Sequence of chain 2.A:
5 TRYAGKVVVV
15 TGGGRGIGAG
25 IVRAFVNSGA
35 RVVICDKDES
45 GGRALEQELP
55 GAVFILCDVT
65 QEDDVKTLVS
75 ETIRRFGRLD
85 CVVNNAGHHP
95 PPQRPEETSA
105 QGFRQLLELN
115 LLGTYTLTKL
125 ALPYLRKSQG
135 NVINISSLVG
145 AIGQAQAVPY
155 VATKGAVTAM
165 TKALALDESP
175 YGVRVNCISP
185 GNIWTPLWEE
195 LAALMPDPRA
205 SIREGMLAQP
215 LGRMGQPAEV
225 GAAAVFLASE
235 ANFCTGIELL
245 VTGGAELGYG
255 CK

Binding-site contacts:
Ligand atom C1 contacts residue TRP188 of chain 2.A at 3.5 Å (hydrophobic).
Ligand atom C5 contacts residue TRP188 of chain 2.A at 3.6 Å (hydrophobic).
Ligand atom O1 contacts residue GLY20 of chain 2.A at 3.4 Å.
Ligand atom O1 contacts residue THR189 of chain 2.A at 4.1 Å.
Ligand atom O5 contacts residue PRO190 of chain 2.A at 3.2 Å.
Ligand atom O6 contacts residue GLU193 of chain 2.A at 2.9 Å (salt-bridge).
Ligand atom C6 contacts residue GLU193 of chain 2.A at 3.4 Å.
Ligand atom O6 contacts residue PRO190 of chain 2.A at 3.6 Å.
Ligand atom C4 contacts residue TRP188 of chain 2.A at 4.3 Å (hydrophobic).
Ligand atom O6 contacts residue THR189 of chain 2.A at 3.8 Å.
Ligand atom C1 contacts residue THR189 of chain 2.A at 4.0 Å.
Ligand atom C5 contacts residue THR189 of chain 2.A at 4.0 Å.
Ligand atom C1 contacts residue PRO190 of chain 2.A at 4.0 Å (hydrophobic).
Ligand atom C6 contacts residue PRO190 of chain 2.A at 3.9 Å (hydrophobic).
Ligand atom O5 contacts residue TRP188 of chain 2.A at 3.5 Å (h-bond).
Ligand atom C6 contacts residue THR189 of chain 2.A at 3.6 Å.
Ligand atom O1 contacts residue PRO221 of chain 2.A at 3.6 Å.
Ligand atom O5 contacts residue THR189 of chain 2.A at 3.3 Å.
Ligand atom O4 contacts residue TRP188 of chain 2.A at 3.4 Å (h-bond).
Ligand atom O2 contacts residue PRO221 of chain 2.A at 4.4 Å.
Ligand atom C5 contacts residue PRO190 of chain 2.A at 4.3 Å (hydrophobic).
Ligand atom C6 contacts residue TRP188 of chain 2.A at 3.5 Å (hydrophobic).
Ligand atom O1 contacts residue TRP188 of chain 2.A at 4.2 Å.
Ligand atom C1 contacts residue PRO221 of chain 2.A at 4.0 Å (hydrophobic).
Ligand atom O1 contacts residue PRO190 of chain 2.A at 3.6 Å.

A protein and the small-molecule ligand that binds it are described below.
Small molecule (SMILES): OC[C@H]1O[C@@H](O)[C@H](O)[C@@H](O)[C@@H]1O